Sequence of chain 1.E:
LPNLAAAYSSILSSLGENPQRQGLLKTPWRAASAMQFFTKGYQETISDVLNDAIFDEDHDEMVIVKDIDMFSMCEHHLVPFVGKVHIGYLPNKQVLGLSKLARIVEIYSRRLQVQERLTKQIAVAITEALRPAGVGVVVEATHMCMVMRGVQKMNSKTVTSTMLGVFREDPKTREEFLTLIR

Sequence of chain 1.G:
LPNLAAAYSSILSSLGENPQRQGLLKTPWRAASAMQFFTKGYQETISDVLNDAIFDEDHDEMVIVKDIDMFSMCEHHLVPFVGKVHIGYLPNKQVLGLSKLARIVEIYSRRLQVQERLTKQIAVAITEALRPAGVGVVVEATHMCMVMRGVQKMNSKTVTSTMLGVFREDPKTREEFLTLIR

Sequence of chain 1.K:
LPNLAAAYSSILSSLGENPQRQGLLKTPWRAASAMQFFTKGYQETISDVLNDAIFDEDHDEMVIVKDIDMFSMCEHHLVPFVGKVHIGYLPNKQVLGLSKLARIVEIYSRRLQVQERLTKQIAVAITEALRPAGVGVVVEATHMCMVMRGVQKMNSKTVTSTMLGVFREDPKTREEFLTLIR

The small molecule below binds the protein below.
Small molecule (SMILES): Nc1nc2c([nH]c(=O)n2[C@@H]2O[C@H](CO[P](=O)(O)O[P](=O)(O)OP(=O)(O)O)[C@@H](O)[C@H]2O)c(=O)[nH]1

Binding-site contacts:
Ligand atom N3 contacts residue LEU139 of chain 1.E at 3.5 Å (h-bond).
Ligand atom N7 contacts residue ZN1 of chain 1.OA at 3.4 Å.
Ligand atom O1G contacts residue HIS118 of chain 1.K at 3.5 Å (h-bond).
Ligand atom N2 contacts residue GLU157 of chain 1.K at 2.8 Å (salt-bridge).
Ligand atom O3' contacts residue SER140 of chain 1.E at 3.4 Å.
Ligand atom O2' contacts residue GLY138 of chain 1.E at 3.1 Å.
Ligand atom O3G contacts residue ARG144 of chain 1.E at 2.5 Å (salt-bridge).
Ligand atom N1 contacts residue VAL155 of chain 1.K at 3.4 Å.
Ligand atom C4' contacts residue HIS117 of chain 1.K at 3.5 Å.
Ligand atom C2 contacts residue GLU157 of chain 1.K at 3.5 Å.
Ligand atom O2G contacts residue SER140 of chain 1.E at 2.6 Å (h-bond).
Ligand atom N7 contacts residue CYS115 of chain 1.K at 3.0 Å (h-bond).
Ligand atom O1B contacts residue HIS118 of chain 1.K at 2.3 Å (h-bond).
Ligand atom O5' contacts residue LYS141 of chain 1.E at 3.1 Å (salt-bridge).
Ligand atom C3' contacts residue LYS141 of chain 1.E at 3.5 Å.
Ligand atom C1' contacts residue HIS117 of chain 1.K at 3.5 Å.
Ligand atom O2A contacts residue LYS141 of chain 1.E at 3.0 Å (salt-bridge).
Ligand atom O1A contacts residue ARG71 of chain 1.G at 3.2 Å (salt-bridge).
Ligand atom C5' contacts residue ARG71 of chain 1.G at 3.4 Å.
Ligand atom O2G contacts residue ARG144 of chain 1.E at 3.1 Å (salt-bridge).
Ligand atom O2' contacts residue LEU139 of chain 1.E at 2.6 Å (h-bond).
Ligand atom O2' contacts residue SER140 of chain 1.E at 2.4 Å (h-bond).
Ligand atom O4' contacts residue HIS117 of chain 1.K at 2.4 Å (h-bond).
Ligand atom O8 contacts residue ZN1 of chain 1.OA at 2.1 Å.
Ligand atom O6 contacts residue HIS184 of chain 1.K at 3.4 Å.
Ligand atom C2 contacts residue LEU139 of chain 1.E at 3.5 Å (hydrophobic).
Ligand atom C8 contacts residue ZN1 of chain 1.OA at 3.0 Å.
Ligand atom O8 contacts residue CYS186 of chain 1.K at 3.3 Å (h-bond).
Ligand atom PG contacts residue ARG144 of chain 1.E at 3.4 Å.
Ligand atom O1G contacts residue ARG190 of chain 1.K at 2.4 Å (salt-bridge).
Ligand atom C8 contacts residue CYS115 of chain 1.K at 3.5 Å (hydrophobic).
Ligand atom O6 contacts residue VAL155 of chain 1.K at 3.4 Å.
Ligand atom O8 contacts residue HIS118 of chain 1.K at 3.3 Å (h-bond).
Ligand atom N1 contacts residue GLU157 of chain 1.K at 3.2 Å (salt-bridge).
Ligand atom O2G contacts residue LYS141 of chain 1.E at 3.3 Å (salt-bridge).
Ligand atom N9 contacts residue HIS117 of chain 1.K at 3.5 Å (h-bond).
Ligand atom O6 contacts residue GLN156 of chain 1.K at 2.9 Å (h-bond).
Ligand atom O8 contacts residue CYS115 of chain 1.K at 3.3 Å (h-bond).
Ligand atom O3' contacts residue LYS141 of chain 1.E at 2.5 Å (salt-bridge).
Ligand atom O3B contacts residue LYS141 of chain 1.E at 3.3 Å (salt-bridge).